Binding-site contacts:
Ligand atom C7 contacts residue ASN416 of chain 1.B at 3.2 Å.
Ligand atom O5 contacts residue ASN416 of chain 1.B at 2.4 Å (h-bond).
Ligand atom N2 contacts residue ASN416 of chain 1.B at 3.4 Å (h-bond).
Ligand atom C6 contacts residue PRO261 of chain 1.B at 3.8 Å (hydrophobic).
Ligand atom O6 contacts residue PRO261 of chain 1.B at 4.2 Å.
Ligand atom C7 contacts residue VAL414 of chain 1.B at 4.2 Å (hydrophobic).
Ligand atom C8 contacts residue ASN416 of chain 1.B at 3.9 Å.
Ligand atom C2 contacts residue ASN416 of chain 1.B at 3.1 Å.
Ligand atom C1 contacts residue ASN416 of chain 1.B at 1.8 Å.
Ligand atom C5 contacts residue ASN416 of chain 1.B at 3.7 Å.
Ligand atom O7 contacts residue ASN416 of chain 1.B at 3.0 Å (h-bond).
Ligand atom C3 contacts residue ASN416 of chain 1.B at 4.3 Å.
Ligand atom C5 contacts residue PRO261 of chain 1.B at 4.4 Å (hydrophobic).
Ligand atom O4 contacts residue ASP75 of chain 1.H at 3.8 Å.
Ligand atom O7 contacts residue VAL414 of chain 1.B at 3.7 Å.
Ligand atom C8 contacts residue VAL414 of chain 1.B at 3.7 Å (hydrophobic).
Ligand atom O5 contacts residue PRO261 of chain 1.B at 4.3 Å.

Sequence of chain 1.H:
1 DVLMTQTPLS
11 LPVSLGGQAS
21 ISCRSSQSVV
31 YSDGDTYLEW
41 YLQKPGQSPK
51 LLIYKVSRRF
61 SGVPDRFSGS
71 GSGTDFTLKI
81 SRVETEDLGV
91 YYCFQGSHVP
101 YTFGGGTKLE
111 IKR

This protein binds this small molecule.
Small molecule (SMILES): CC(=O)N[C@H]1[C@H](O[C@H]2[C@H](O)[C@@H](NC(C)=O)CO[C@@H]2CO)O[C@H](CO)[C@@H](O)[C@@H]1O

Sequence of chain 1.B:
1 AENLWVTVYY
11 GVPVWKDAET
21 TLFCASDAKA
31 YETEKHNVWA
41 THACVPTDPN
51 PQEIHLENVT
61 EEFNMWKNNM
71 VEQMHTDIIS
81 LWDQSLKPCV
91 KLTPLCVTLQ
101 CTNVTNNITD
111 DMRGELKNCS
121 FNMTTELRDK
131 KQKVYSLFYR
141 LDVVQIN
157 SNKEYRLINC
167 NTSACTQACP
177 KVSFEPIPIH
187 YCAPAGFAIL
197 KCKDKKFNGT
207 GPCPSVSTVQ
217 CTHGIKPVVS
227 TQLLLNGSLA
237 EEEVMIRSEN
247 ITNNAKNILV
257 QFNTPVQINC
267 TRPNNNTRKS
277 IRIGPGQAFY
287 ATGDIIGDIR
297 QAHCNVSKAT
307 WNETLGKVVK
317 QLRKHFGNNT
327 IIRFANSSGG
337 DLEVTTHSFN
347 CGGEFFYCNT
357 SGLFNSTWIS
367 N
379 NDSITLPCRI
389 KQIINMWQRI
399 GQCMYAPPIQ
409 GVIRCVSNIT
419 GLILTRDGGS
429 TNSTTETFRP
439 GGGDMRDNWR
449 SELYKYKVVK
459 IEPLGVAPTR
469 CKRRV